The protein below binds the small molecule below.
Small molecule (SMILES): CC(C)[C@H](NC(=O)[C@H](CC(N)=O)NC(=O)[C@@H](NC(=O)[C@H](Cc1ccc(OP(=O)(O)O)cc1)NC(=O)[C@H](Cc1ccccc1)NC(=O)[C@@H]1CCCN1C(=O)[C@@H](N)CCCCN)C(C)C)C(N)=O

Sequence of chain 1.A:
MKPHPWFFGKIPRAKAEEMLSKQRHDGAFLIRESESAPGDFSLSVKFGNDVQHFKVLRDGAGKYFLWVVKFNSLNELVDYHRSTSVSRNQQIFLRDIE

Binding-site contacts:
Ligand atom CB contacts residue ARG13 of chain 1.A at 3.6 Å.
Ligand atom CG contacts residue SER36 of chain 1.A at 3.5 Å.
Ligand atom CD2 contacts residue ASN49 of chain 2.A at 3.4 Å.
Ligand atom P contacts residue SER34 of chain 1.A at 3.6 Å.
Ligand atom CG contacts residue LYS55 of chain 1.A at 3.7 Å.
Ligand atom N contacts residue GLU18 of chain 2.A at 3.7 Å.
Ligand atom O2P contacts residue ARG32 of chain 1.A at 2.7 Å (salt-bridge).
Ligand atom O1P contacts residue SER34 of chain 1.A at 2.9 Å (h-bond).
Ligand atom C contacts residue HIS53 of chain 1.A at 3.7 Å.
Ligand atom CE1 contacts residue ARG13 of chain 1.A at 3.5 Å.
Ligand atom OD1 contacts residue PHE54 of chain 1.A at 3.5 Å.
Ligand atom CE1 contacts residue SER42 of chain 1.A at 3.7 Å.
Ligand atom N contacts residue HIS53 of chain 1.A at 3.0 Å (h-bond).
Ligand atom O2P contacts residue ARG13 of chain 1.A at 3.1 Å (salt-bridge).
Ligand atom O contacts residue TRP67 of chain 1.A at 3.7 Å.
Ligand atom CG2 contacts residue HIS53 of chain 1.A at 3.7 Å.
Ligand atom OH contacts residue SER36 of chain 1.A at 3.1 Å (h-bond).
Ligand atom CB contacts residue TRP67 of chain 1.A at 3.5 Å (hydrophobic).
Ligand atom O1P contacts residue ARG32 of chain 1.A at 3.2 Å (salt-bridge).
Ligand atom OD1 contacts residue LYS55 of chain 1.A at 3.0 Å (salt-bridge).
Ligand atom CA contacts residue HIS53 of chain 1.A at 3.4 Å.
Ligand atom ND2 contacts residue LEU57 of chain 1.A at 3.3 Å.
Ligand atom CA contacts residue TRP67 of chain 1.A at 3.5 Å (hydrophobic).
Ligand atom CE2 contacts residue ASP50 of chain 2.A at 3.5 Å.
Ligand atom ND2 contacts residue LEU66 of chain 1.A at 3.0 Å (h-bond).
Ligand atom O1P contacts residue SER42 of chain 1.A at 2.7 Å (h-bond).
Ligand atom O3P contacts residue SER36 of chain 1.A at 2.8 Å (h-bond).
Ligand atom O3P contacts residue SER34 of chain 1.A at 3.5 Å (h-bond).
Ligand atom CB contacts residue PHE54 of chain 1.A at 3.6 Å (hydrophobic).
Ligand atom N contacts residue ARG13 of chain 1.A at 3.3 Å (salt-bridge).
Ligand atom CG1 contacts residue PHE54 of chain 1.A at 3.7 Å (hydrophobic).
Ligand atom O contacts residue ASN49 of chain 2.A at 3.0 Å (h-bond).
Ligand atom CZ contacts residue ARG13 of chain 1.A at 3.6 Å.
Ligand atom O contacts residue ARG13 of chain 1.A at 2.6 Å (salt-bridge).
Ligand atom CD1 contacts residue LYS55 of chain 1.A at 3.7 Å.
Ligand atom O contacts residue ASN49 of chain 2.A at 3.4 Å.
Ligand atom C contacts residue ARG13 of chain 1.A at 3.5 Å.
Ligand atom ND2 contacts residue LYS55 of chain 1.A at 3.0 Å (salt-bridge).
Ligand atom P contacts residue SER36 of chain 1.A at 3.5 Å.
Ligand atom CE2 contacts residue VAL51 of chain 2.A at 3.7 Å (hydrophobic).

Sequence of chain 2.A:
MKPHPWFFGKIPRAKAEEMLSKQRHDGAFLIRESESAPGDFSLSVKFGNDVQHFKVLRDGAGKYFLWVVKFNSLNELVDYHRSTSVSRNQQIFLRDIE